Binding-site contacts:
Ligand atom O5 contacts residue ASN57 of chain 1.A at 2.5 Å (h-bond).
Ligand atom C1 contacts residue ARG14 of chain 1.A at 3.6 Å.
Ligand atom C5 contacts residue ARG14 of chain 1.A at 3.8 Å.
Ligand atom N2 contacts residue ASN57 of chain 1.A at 2.9 Å (h-bond).
Ligand atom O5 contacts residue ARG14 of chain 1.A at 3.5 Å (salt-bridge).
Ligand atom C2 contacts residue ASN57 of chain 1.A at 2.4 Å.
Ligand atom C6 contacts residue ARG14 of chain 1.A at 4.2 Å.
Ligand atom C3 contacts residue ASN57 of chain 1.A at 3.8 Å.
Ligand atom C1 contacts residue ASN57 of chain 1.A at 1.5 Å.
Ligand atom O7 contacts residue ASN57 of chain 1.A at 3.6 Å.
Ligand atom C7 contacts residue ASN57 of chain 1.A at 3.5 Å.
Ligand atom C5 contacts residue ASN57 of chain 1.A at 3.8 Å.
Ligand atom C4 contacts residue ASN57 of chain 1.A at 4.3 Å.

Sequence of chain 1.A:
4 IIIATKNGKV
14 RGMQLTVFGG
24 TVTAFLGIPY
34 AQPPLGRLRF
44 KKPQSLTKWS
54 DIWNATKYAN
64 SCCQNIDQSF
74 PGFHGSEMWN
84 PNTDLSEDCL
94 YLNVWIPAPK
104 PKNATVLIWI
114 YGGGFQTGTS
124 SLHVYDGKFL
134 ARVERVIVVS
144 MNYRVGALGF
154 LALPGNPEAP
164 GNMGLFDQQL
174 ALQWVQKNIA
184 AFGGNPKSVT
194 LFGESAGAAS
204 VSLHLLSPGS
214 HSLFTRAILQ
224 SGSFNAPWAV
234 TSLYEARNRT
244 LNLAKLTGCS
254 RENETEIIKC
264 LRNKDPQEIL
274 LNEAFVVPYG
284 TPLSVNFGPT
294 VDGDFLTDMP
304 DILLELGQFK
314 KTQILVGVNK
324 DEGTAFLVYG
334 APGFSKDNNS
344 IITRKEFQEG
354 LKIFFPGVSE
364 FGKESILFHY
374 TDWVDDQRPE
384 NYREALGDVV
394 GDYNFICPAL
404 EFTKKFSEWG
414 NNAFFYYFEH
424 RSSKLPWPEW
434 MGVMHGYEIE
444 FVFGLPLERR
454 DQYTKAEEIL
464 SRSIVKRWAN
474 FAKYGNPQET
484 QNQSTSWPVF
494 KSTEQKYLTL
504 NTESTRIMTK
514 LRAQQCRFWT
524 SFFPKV

This small molecule binds to this protein.
Small molecule (SMILES): CC(=O)N[C@H]1[C@H](O[C@H]2[C@H](O)[C@@H](NC(C)=O)CO[C@@H]2CO[C@@H]2O[C@@H](C)[C@@H](O)[C@@H](O)[C@@H]2O)O[C@H](CO)[C@@H](O)[C@@H]1O